Binding-site contacts:
Ligand atom O5 contacts residue ASN35 of chain 1.E at 2.4 Å (h-bond).
Ligand atom O6 contacts residue ASN40 of chain 1.E at 3.4 Å (h-bond).
Ligand atom C4 contacts residue ASN35 of chain 1.E at 4.2 Å.
Ligand atom C8 contacts residue ASN320 of chain 1.E at 4.3 Å.
Ligand atom C6 contacts residue GLU39 of chain 1.E at 3.4 Å.
Ligand atom C5 contacts residue GLU39 of chain 1.E at 3.5 Å.
Ligand atom O6 contacts residue GLU39 of chain 1.E at 4.4 Å.
Ligand atom C8 contacts residue ASN35 of chain 1.E at 4.4 Å.
Ligand atom N2 contacts residue ASN35 of chain 1.E at 3.0 Å (h-bond).
Ligand atom O5 contacts residue GLU39 of chain 1.E at 4.5 Å.
Ligand atom C1 contacts residue ASN40 of chain 1.E at 4.4 Å.
Ligand atom C6 contacts residue ASN40 of chain 1.E at 3.7 Å.
Ligand atom C7 contacts residue ASN35 of chain 1.E at 4.0 Å.
Ligand atom O6 contacts residue ASN35 of chain 1.E at 4.5 Å.
Ligand atom C5 contacts residue ASN40 of chain 1.E at 4.0 Å.
Ligand atom C2 contacts residue ASN35 of chain 1.E at 2.5 Å.
Ligand atom O5 contacts residue ASN40 of chain 1.E at 3.7 Å.
Ligand atom O5 contacts residue THR37 of chain 1.E at 4.0 Å.
Ligand atom C3 contacts residue ASN35 of chain 1.E at 3.8 Å.
Ligand atom C1 contacts residue THR37 of chain 1.E at 3.7 Å.
Ligand atom N2 contacts residue GLN322 of chain 1.E at 4.4 Å.
Ligand atom C1 contacts residue ASN35 of chain 1.E at 1.4 Å.
Ligand atom C7 contacts residue GLN322 of chain 1.E at 4.3 Å.
Ligand atom C5 contacts residue THR37 of chain 1.E at 4.1 Å.
Ligand atom O4 contacts residue GLU39 of chain 1.E at 4.3 Å.
Ligand atom C8 contacts residue GLN322 of chain 1.E at 3.4 Å.
Ligand atom C5 contacts residue ASN35 of chain 1.E at 3.7 Å.

A small-molecule ligand and the protein it binds are described below.
Small molecule (SMILES): CC(=O)N[C@H]1[C@H](O[C@H]2[C@H](O)[C@@H](NC(C)=O)CO[C@@H]2CO)O[C@H](CO)[C@@H](O)[C@@H]1O

Sequence of chain 1.E:
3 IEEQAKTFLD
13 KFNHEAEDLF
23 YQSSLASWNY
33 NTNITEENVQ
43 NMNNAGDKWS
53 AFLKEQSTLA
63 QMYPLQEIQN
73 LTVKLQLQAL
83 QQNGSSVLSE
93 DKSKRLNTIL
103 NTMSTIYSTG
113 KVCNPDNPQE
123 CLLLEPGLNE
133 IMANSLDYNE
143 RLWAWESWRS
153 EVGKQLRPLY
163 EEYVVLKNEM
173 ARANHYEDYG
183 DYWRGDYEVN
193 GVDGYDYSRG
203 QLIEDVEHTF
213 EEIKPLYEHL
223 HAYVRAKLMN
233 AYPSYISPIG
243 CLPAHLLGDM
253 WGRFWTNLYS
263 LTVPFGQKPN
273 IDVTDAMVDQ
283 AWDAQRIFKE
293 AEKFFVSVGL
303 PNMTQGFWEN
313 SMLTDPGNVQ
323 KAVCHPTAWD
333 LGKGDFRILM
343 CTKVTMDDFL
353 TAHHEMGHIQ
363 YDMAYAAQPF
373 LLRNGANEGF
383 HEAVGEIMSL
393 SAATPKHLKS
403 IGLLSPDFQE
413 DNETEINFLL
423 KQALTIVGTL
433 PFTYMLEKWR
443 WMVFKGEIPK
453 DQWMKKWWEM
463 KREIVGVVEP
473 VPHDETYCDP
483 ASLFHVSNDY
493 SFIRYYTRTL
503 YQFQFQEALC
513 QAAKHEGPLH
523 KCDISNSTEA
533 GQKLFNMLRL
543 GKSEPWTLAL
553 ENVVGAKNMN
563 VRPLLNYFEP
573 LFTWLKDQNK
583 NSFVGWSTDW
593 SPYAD